Sequence of chain 24.A:
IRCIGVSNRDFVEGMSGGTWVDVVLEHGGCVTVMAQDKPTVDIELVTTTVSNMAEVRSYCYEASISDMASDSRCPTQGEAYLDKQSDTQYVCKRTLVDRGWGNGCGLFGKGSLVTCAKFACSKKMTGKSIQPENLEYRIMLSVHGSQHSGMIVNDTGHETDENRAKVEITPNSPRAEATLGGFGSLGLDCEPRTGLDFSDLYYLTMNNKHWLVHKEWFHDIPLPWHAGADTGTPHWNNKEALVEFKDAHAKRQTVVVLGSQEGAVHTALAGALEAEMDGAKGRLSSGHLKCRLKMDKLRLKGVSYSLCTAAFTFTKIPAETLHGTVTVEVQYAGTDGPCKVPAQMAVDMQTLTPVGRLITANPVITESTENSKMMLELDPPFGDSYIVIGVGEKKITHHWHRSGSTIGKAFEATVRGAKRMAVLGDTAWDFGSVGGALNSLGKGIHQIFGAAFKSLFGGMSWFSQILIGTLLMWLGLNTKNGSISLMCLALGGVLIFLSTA

The protein below binds the small molecule below.
Small molecule (SMILES): CC(=O)N[C@H]1[C@H](O[C@H]2[C@H](O)[C@@H](NC(C)=O)CO[C@@H]2CO)O[C@H](CO)[C@@H](O)[C@@H]1O

Binding-site contacts:
Ligand atom C7 contacts residue GLY150 of chain 24.A at 4.3 Å.
Ligand atom C1 contacts residue THR156 of chain 24.A at 3.4 Å.
Ligand atom N2 contacts residue THR156 of chain 24.A at 3.8 Å.
Ligand atom C3 contacts residue THR156 of chain 24.A at 4.0 Å.
Ligand atom C2 contacts residue THR156 of chain 24.A at 3.9 Å.
Ligand atom C8 contacts residue ASN154 of chain 24.A at 3.9 Å.
Ligand atom C1 contacts residue MET151 of chain 24.A at 4.4 Å (hydrophobic).
Ligand atom C7 contacts residue ASN154 of chain 24.A at 3.5 Å.
Ligand atom C5 contacts residue THR156 of chain 24.A at 4.3 Å.
Ligand atom N2 contacts residue ASN154 of chain 24.A at 3.8 Å.
Ligand atom O5 contacts residue ASN154 of chain 24.A at 4.0 Å.
Ligand atom C1 contacts residue ASN154 of chain 24.A at 3.0 Å.
Ligand atom O5 contacts residue THR156 of chain 24.A at 4.2 Å.
Ligand atom O7 contacts residue GLY150 of chain 24.A at 3.4 Å (h-bond).
Ligand atom O7 contacts residue ASN154 of chain 24.A at 3.3 Å (h-bond).
Ligand atom C2 contacts residue ASN154 of chain 24.A at 4.0 Å.